Sequence of chain 1.A:
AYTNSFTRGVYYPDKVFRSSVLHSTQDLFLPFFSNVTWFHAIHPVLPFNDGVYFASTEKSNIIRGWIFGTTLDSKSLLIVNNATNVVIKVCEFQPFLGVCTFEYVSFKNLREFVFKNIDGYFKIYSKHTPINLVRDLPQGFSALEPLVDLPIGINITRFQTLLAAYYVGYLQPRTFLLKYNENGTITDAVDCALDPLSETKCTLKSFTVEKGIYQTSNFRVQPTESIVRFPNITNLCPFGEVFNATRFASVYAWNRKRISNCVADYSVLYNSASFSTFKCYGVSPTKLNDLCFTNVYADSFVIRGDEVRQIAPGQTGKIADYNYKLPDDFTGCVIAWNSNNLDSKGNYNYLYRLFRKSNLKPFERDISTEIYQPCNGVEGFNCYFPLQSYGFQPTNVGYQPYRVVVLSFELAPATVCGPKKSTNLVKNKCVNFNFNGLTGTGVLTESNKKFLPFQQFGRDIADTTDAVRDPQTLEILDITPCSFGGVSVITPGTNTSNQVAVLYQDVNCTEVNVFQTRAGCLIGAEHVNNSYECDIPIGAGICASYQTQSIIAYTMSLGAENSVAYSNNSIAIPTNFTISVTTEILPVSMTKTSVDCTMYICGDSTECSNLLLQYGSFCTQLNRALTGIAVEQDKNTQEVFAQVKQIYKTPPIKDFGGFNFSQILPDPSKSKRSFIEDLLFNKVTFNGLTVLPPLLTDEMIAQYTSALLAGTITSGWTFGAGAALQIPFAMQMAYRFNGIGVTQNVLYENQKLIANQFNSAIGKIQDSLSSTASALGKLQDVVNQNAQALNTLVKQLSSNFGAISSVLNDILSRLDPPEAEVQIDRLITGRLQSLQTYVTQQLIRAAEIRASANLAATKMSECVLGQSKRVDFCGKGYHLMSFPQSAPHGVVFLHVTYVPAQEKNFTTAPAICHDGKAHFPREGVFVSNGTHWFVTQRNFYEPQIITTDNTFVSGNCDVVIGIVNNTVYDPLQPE

Binding-site contacts:
Ligand atom C1 contacts residue ASN350 of chain 1.A at 1.5 Å.
Ligand atom C4 contacts residue ASN350 of chain 1.A at 4.3 Å.
Ligand atom O7 contacts residue ASN350 of chain 1.A at 4.3 Å.
Ligand atom C7 contacts residue ASN350 of chain 1.A at 4.0 Å.
Ligand atom N2 contacts residue ASN350 of chain 1.A at 2.9 Å (h-bond).
Ligand atom O5 contacts residue ASN350 of chain 1.A at 2.4 Å (h-bond).
Ligand atom O7 contacts residue GLN599 of chain 1.A at 3.1 Å (h-bond).
Ligand atom C7 contacts residue GLN599 of chain 1.A at 3.5 Å.
Ligand atom C8 contacts residue GLN599 of chain 1.A at 3.4 Å.
Ligand atom C2 contacts residue ASN350 of chain 1.A at 2.5 Å.
Ligand atom C5 contacts residue ASN350 of chain 1.A at 3.7 Å.
Ligand atom C3 contacts residue ASN350 of chain 1.A at 3.9 Å.

A small-molecule ligand and the protein it binds are described below.
Small molecule (SMILES): CC(=O)N[C@@H]1[C@@H](O)[C@H](O)[C@@H](CO)O[C@H]1O